Sequence of chain 1.A:
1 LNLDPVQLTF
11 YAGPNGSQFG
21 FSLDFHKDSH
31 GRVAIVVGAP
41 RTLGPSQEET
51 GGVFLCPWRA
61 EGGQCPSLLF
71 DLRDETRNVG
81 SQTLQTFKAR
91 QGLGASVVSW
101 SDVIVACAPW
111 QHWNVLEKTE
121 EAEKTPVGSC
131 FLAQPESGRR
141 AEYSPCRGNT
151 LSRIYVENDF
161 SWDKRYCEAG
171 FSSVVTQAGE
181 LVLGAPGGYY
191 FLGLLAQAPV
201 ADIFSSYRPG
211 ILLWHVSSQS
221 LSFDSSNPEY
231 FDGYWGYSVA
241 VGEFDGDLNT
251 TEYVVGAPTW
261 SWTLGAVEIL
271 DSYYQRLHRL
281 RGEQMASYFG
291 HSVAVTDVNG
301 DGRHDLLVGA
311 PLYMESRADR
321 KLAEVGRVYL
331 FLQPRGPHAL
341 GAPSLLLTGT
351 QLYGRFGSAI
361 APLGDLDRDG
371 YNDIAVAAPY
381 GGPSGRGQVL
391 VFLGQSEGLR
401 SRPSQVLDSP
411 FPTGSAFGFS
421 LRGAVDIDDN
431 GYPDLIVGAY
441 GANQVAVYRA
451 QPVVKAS

Binding-site contacts:
Ligand atom C3 contacts residue ASN320 of chain 1.B at 3.7 Å.
Ligand atom C1 contacts residue ASN316 of chain 1.B at 4.2 Å.
Ligand atom O7 contacts residue LEU317 of chain 1.B at 4.3 Å.
Ligand atom C7 contacts residue ASN316 of chain 1.B at 4.3 Å.
Ligand atom C8 contacts residue ASN320 of chain 1.B at 4.5 Å.
Ligand atom C7 contacts residue ASN320 of chain 1.B at 3.1 Å.
Ligand atom C8 contacts residue ASN316 of chain 1.B at 4.3 Å.
Ligand atom C4 contacts residue ASN320 of chain 1.B at 4.2 Å.
Ligand atom C2 contacts residue ASN320 of chain 1.B at 2.4 Å.
Ligand atom N2 contacts residue ASN320 of chain 1.B at 2.8 Å (h-bond).
Ligand atom O5 contacts residue ASN320 of chain 1.B at 2.4 Å (h-bond).
Ligand atom C8 contacts residue TRP262 of chain 1.A at 3.9 Å (hydrophobic).
Ligand atom O2 contacts residue ARG281 of chain 1.A at 4.5 Å.
Ligand atom N2 contacts residue ASN316 of chain 1.B at 4.0 Å.
Ligand atom O7 contacts residue TRP262 of chain 1.A at 4.2 Å.
Ligand atom C7 contacts residue LEU317 of chain 1.B at 4.2 Å (hydrophobic).
Ligand atom O7 contacts residue ASN320 of chain 1.B at 2.9 Å (h-bond).
Ligand atom O6 contacts residue ARG281 of chain 1.A at 3.9 Å.
Ligand atom C6 contacts residue ARG281 of chain 1.A at 4.1 Å.
Ligand atom O7 contacts residue MET285 of chain 1.A at 3.5 Å.
Ligand atom C5 contacts residue ASN320 of chain 1.B at 3.6 Å.
Ligand atom C1 contacts residue ASN320 of chain 1.B at 1.4 Å.
Ligand atom C8 contacts residue LEU317 of chain 1.B at 3.9 Å (hydrophobic).

A protein and the small-molecule ligand that binds it are described below.
Small molecule (SMILES): CC(=O)N[C@H]1[C@H](O[C@H]2[C@H](O)[C@@H](NC(C)=O)CO[C@@H]2CO)O[C@H](CO)[C@@H](O[C@@H]2O[C@H](CO)[C@@H](O)[C@H](O)[C@@H]2O)[C@@H]1O

Sequence of chain 1.B:
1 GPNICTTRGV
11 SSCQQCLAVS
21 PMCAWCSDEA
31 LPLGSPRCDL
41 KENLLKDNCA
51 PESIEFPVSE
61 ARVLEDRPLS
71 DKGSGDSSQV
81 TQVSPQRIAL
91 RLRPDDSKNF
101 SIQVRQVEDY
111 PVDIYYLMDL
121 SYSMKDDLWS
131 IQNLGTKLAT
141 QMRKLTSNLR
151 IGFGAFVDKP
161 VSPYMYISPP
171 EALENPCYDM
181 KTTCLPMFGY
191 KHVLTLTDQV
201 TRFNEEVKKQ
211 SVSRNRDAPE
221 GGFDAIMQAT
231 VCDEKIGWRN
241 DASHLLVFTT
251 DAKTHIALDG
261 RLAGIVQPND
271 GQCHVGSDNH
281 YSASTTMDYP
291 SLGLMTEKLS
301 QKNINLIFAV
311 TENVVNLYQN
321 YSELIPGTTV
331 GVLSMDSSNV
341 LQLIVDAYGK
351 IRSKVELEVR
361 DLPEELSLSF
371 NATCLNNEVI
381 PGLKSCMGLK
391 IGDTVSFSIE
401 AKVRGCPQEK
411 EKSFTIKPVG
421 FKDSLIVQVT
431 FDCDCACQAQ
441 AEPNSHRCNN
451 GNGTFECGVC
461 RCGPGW